This protein binds this small molecule.
Small molecule (SMILES): CC(=O)N[C@@H]1[C@@H](O)[C@H](O)[C@@H](CO)O[C@H]1O

Binding-site contacts:
Ligand atom C4 contacts residue ASN87 of chain 2.A at 4.2 Å.
Ligand atom C6 contacts residue LEU91 of chain 2.A at 3.7 Å (hydrophobic).
Ligand atom C6 contacts residue LEU151 of chain 2.A at 3.8 Å (hydrophobic).
Ligand atom C5 contacts residue ASN87 of chain 2.A at 3.7 Å.
Ligand atom C7 contacts residue ASN87 of chain 2.A at 3.1 Å.
Ligand atom O7 contacts residue ASN87 of chain 2.A at 3.0 Å (h-bond).
Ligand atom O4 contacts residue LEU151 of chain 2.A at 4.1 Å.
Ligand atom C3 contacts residue ASN87 of chain 2.A at 3.8 Å.
Ligand atom C8 contacts residue ASN87 of chain 2.A at 4.3 Å.
Ligand atom O5 contacts residue ASN87 of chain 2.A at 2.4 Å (h-bond).
Ligand atom C7 contacts residue ASP85 of chain 2.A at 4.4 Å.
Ligand atom O6 contacts residue LEU91 of chain 2.A at 4.1 Å.
Ligand atom C2 contacts residue ASN87 of chain 2.A at 2.4 Å.
Ligand atom C5 contacts residue LEU151 of chain 2.A at 4.1 Å (hydrophobic).
Ligand atom C1 contacts residue SER89 of chain 2.A at 4.5 Å.
Ligand atom O7 contacts residue ASP85 of chain 2.A at 3.4 Å (salt-bridge).
Ligand atom N2 contacts residue ASN87 of chain 2.A at 2.8 Å (h-bond).
Ligand atom C1 contacts residue ASN87 of chain 2.A at 1.4 Å.

Sequence of chain 2.A:
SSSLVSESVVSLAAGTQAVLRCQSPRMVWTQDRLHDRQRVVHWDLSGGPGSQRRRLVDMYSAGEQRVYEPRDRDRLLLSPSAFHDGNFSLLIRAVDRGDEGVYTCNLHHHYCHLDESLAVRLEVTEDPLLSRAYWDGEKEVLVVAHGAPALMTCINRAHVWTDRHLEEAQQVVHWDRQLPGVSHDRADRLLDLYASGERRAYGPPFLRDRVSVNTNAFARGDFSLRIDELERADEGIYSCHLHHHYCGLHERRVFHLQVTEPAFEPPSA